The small molecule below binds the protein below.
Small molecule (SMILES): CC(=O)N[C@@H]1[C@@H](O)[C@H](O)[C@@H](CO)O[C@H]1O

Binding-site contacts:
Ligand atom O7 contacts residue NAG2 of chain 3.E at 4.3 Å.
Ligand atom C1 contacts residue ASN384 of chain 3.A at 1.5 Å.
Ligand atom C7 contacts residue ASN384 of chain 3.A at 3.6 Å.
Ligand atom C7 contacts residue NAG2 of chain 3.E at 3.8 Å.
Ligand atom O7 contacts residue SER380 of chain 3.A at 4.0 Å.
Ligand atom N2 contacts residue NAG2 of chain 3.E at 3.9 Å.
Ligand atom C5 contacts residue ASN384 of chain 3.A at 3.8 Å.
Ligand atom C7 contacts residue NAG1 of chain 3.E at 4.2 Å.
Ligand atom C2 contacts residue ASN384 of chain 3.A at 2.5 Å.
Ligand atom C8 contacts residue SER380 of chain 3.A at 4.0 Å.
Ligand atom C3 contacts residue ASN384 of chain 3.A at 3.9 Å.
Ligand atom O7 contacts residue ASN384 of chain 3.A at 3.8 Å.
Ligand atom C8 contacts residue NAG2 of chain 3.E at 3.6 Å.
Ligand atom O5 contacts residue ASN384 of chain 3.A at 2.5 Å (h-bond).
Ligand atom O7 contacts residue NAG1 of chain 3.E at 3.7 Å.
Ligand atom C3 contacts residue NAG2 of chain 3.E at 4.4 Å.
Ligand atom C8 contacts residue GLN355 of chain 3.A at 3.5 Å.
Ligand atom N2 contacts residue ASN384 of chain 3.A at 3.0 Å (h-bond).
Ligand atom C4 contacts residue ASN384 of chain 3.A at 4.3 Å.
Ligand atom O3 contacts residue NAG2 of chain 3.E at 3.4 Å.
Ligand atom C8 contacts residue NAG1 of chain 3.E at 4.1 Å.
Ligand atom C8 contacts residue ASN384 of chain 3.A at 4.3 Å.

Sequence of chain 3.A:
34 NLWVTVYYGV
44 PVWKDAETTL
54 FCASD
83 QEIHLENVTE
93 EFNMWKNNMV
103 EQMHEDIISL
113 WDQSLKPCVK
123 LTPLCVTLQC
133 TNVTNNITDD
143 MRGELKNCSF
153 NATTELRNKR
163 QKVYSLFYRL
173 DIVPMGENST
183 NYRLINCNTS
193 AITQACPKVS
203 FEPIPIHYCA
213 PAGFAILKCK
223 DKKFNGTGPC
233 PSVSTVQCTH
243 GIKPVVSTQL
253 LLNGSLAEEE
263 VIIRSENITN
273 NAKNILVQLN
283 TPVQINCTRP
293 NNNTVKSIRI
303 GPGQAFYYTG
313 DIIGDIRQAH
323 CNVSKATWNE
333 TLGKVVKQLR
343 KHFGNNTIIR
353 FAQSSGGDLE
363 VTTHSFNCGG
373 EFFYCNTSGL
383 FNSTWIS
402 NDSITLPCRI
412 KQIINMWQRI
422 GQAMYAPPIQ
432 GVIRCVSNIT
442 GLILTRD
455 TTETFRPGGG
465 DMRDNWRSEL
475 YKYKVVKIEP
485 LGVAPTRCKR